A protein and the small-molecule ligand that binds it are described below.
Small molecule (SMILES): CC(=O)N[C@H]1[C@H](O[C@H]2[C@H](O)[C@@H](NC(C)=O)CO[C@@H]2CO)O[C@H](CO)[C@@H](O)[C@@H]1O

Sequence of chain 8.D:
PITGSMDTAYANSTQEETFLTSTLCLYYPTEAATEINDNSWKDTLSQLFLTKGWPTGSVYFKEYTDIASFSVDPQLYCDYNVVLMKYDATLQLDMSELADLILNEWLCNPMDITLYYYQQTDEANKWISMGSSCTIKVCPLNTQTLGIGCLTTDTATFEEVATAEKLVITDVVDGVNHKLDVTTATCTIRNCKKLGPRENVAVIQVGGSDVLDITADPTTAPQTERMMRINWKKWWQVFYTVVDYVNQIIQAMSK

Binding-site contacts:
Ligand atom N2 contacts residue ASN12 of chain 8.D at 3.8 Å.
Ligand atom C7 contacts residue ASN12 of chain 8.D at 3.9 Å.
Ligand atom O5 contacts residue ASN12 of chain 8.D at 2.7 Å (h-bond).
Ligand atom C1 contacts residue ASN12 of chain 8.D at 2.2 Å.
Ligand atom O7 contacts residue ASN12 of chain 8.D at 3.6 Å.
Ligand atom C2 contacts residue ASN12 of chain 8.D at 3.3 Å.
Ligand atom C5 contacts residue ASN12 of chain 8.D at 4.1 Å.